Binding-site contacts:
Ligand atom N02 contacts residue GLU176 of chain 1.C at 3.8 Å.
Ligand atom C13 contacts residue PHE109 of chain 1.C at 3.6 Å (hydrophobic).
Ligand atom N06 contacts residue ASP239 of chain 1.C at 3.4 Å.
Ligand atom N01 contacts residue PHE382 of chain 1.C at 3.5 Å.
Ligand atom C09 contacts residue THR238 of chain 1.C at 3.8 Å.
Ligand atom C06 contacts residue PHE382 of chain 1.C at 3.4 Å (hydrophobic).
Ligand atom BR01 contacts residue THR238 of chain 1.C at 3.6 Å.
Ligand atom BR01 contacts residue VAL112 of chain 1.C at 3.9 Å.
Ligand atom C05 contacts residue THR238 of chain 1.C at 3.6 Å.
Ligand atom C05 contacts residue VAL159 of chain 1.C at 3.4 Å (hydrophobic).
Ligand atom C11 contacts residue THR238 of chain 1.C at 3.9 Å.
Ligand atom N04 contacts residue ALA125 of chain 1.C at 3.9 Å.
Ligand atom N04 contacts residue MET175 of chain 1.C at 3.9 Å.
Ligand atom N03 contacts residue THR238 of chain 1.C at 3.3 Å (h-bond).
Ligand atom C06 contacts residue LEU104 of chain 1.C at 3.8 Å (hydrophobic).
Ligand atom C12 contacts residue ASP239 of chain 1.C at 3.1 Å.
Ligand atom N02 contacts residue VAL178 of chain 1.C at 3.0 Å (h-bond).
Ligand atom N07 contacts residue ASN226 of chain 1.C at 3.9 Å.
Ligand atom C04 contacts residue LEU228 of chain 1.C at 3.6 Å (hydrophobic).
Ligand atom N04 contacts residue GLU176 of chain 1.C at 3.1 Å (salt-bridge).
Ligand atom C01 contacts residue LEU228 of chain 1.C at 3.7 Å (hydrophobic).
Ligand atom BR01 contacts residue LYS127 of chain 1.C at 3.5 Å.
Ligand atom C02 contacts residue TYR177 of chain 1.C at 3.8 Å (hydrophobic).
Ligand atom C05 contacts residue MET175 of chain 1.C at 3.7 Å (hydrophobic).
Ligand atom C07 contacts residue LEU104 of chain 1.C at 3.4 Å (hydrophobic).
Ligand atom C03 contacts residue LEU228 of chain 1.C at 3.8 Å (hydrophobic).
Ligand atom N02 contacts residue ALA125 of chain 1.C at 4.0 Å.
Ligand atom C02 contacts residue VAL178 of chain 1.C at 3.0 Å (hydrophobic).
Ligand atom C02 contacts residue PHE382 of chain 1.C at 3.9 Å (hydrophobic).
Ligand atom N01 contacts residue VAL178 of chain 1.C at 3.9 Å.
Ligand atom C13 contacts residue ASN226 of chain 1.C at 3.4 Å.
Ligand atom C03 contacts residue GLU176 of chain 1.C at 3.7 Å.
Ligand atom BR01 contacts residue MET175 of chain 1.C at 3.6 Å.
Ligand atom S01 contacts residue VAL112 of chain 1.C at 3.6 Å.
Ligand atom C11 contacts residue VAL112 of chain 1.C at 3.9 Å (hydrophobic).
Ligand atom N07 contacts residue PHE109 of chain 1.C at 3.5 Å.
Ligand atom C12 contacts residue PHE109 of chain 1.C at 3.2 Å (hydrophobic).
Ligand atom N04 contacts residue VAL159 of chain 1.C at 3.3 Å.
Ligand atom C03 contacts residue ALA125 of chain 1.C at 3.7 Å (hydrophobic).
Ligand atom N02 contacts residue TYR177 of chain 1.C at 3.6 Å.

Sequence of chain 1.C:
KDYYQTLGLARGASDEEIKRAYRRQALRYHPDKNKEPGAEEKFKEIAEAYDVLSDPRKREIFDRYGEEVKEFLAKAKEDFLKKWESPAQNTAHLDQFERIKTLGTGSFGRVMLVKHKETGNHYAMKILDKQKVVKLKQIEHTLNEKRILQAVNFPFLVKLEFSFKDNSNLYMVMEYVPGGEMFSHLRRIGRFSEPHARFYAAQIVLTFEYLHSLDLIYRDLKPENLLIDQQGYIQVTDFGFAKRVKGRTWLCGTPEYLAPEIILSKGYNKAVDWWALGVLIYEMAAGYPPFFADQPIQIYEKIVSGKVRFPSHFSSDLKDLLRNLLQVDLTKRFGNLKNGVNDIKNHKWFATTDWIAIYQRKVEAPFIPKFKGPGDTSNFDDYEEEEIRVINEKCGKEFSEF

This small molecule binds to this protein.
Small molecule (SMILES): Cn1cnc(Br)c1C1=CN(c2ncnc3nc[nH]c23)CCS1